The small molecule below binds the protein below.
Small molecule (SMILES): CC(=O)N[C@@H]1[C@@H](O)[C@H](O)[C@@H](CO)O[C@H]1O

Binding-site contacts:
Ligand atom C3 contacts residue ASN1043 of chain 1.C at 3.8 Å.
Ligand atom C7 contacts residue ASN1043 of chain 1.C at 3.8 Å.
Ligand atom O5 contacts residue ASN1043 of chain 1.C at 2.4 Å (h-bond).
Ligand atom C8 contacts residue ARG1042 of chain 1.C at 4.2 Å.
Ligand atom C6 contacts residue ALA675 of chain 1.C at 3.7 Å (hydrophobic).
Ligand atom C5 contacts residue ASN1043 of chain 1.C at 3.7 Å.
Ligand atom C4 contacts residue ASN1043 of chain 1.C at 4.2 Å.
Ligand atom C1 contacts residue ASN1043 of chain 1.C at 1.4 Å.
Ligand atom N2 contacts residue ASN1043 of chain 1.C at 2.9 Å (h-bond).
Ligand atom O4 contacts residue ALA675 of chain 1.C at 4.4 Å.
Ligand atom C5 contacts residue ALA675 of chain 1.C at 4.2 Å (hydrophobic).
Ligand atom C8 contacts residue GLU1041 of chain 1.C at 3.9 Å.
Ligand atom C2 contacts residue ASN1043 of chain 1.C at 2.5 Å.
Ligand atom O7 contacts residue ASN1043 of chain 1.C at 4.2 Å.

Sequence of chain 1.C:
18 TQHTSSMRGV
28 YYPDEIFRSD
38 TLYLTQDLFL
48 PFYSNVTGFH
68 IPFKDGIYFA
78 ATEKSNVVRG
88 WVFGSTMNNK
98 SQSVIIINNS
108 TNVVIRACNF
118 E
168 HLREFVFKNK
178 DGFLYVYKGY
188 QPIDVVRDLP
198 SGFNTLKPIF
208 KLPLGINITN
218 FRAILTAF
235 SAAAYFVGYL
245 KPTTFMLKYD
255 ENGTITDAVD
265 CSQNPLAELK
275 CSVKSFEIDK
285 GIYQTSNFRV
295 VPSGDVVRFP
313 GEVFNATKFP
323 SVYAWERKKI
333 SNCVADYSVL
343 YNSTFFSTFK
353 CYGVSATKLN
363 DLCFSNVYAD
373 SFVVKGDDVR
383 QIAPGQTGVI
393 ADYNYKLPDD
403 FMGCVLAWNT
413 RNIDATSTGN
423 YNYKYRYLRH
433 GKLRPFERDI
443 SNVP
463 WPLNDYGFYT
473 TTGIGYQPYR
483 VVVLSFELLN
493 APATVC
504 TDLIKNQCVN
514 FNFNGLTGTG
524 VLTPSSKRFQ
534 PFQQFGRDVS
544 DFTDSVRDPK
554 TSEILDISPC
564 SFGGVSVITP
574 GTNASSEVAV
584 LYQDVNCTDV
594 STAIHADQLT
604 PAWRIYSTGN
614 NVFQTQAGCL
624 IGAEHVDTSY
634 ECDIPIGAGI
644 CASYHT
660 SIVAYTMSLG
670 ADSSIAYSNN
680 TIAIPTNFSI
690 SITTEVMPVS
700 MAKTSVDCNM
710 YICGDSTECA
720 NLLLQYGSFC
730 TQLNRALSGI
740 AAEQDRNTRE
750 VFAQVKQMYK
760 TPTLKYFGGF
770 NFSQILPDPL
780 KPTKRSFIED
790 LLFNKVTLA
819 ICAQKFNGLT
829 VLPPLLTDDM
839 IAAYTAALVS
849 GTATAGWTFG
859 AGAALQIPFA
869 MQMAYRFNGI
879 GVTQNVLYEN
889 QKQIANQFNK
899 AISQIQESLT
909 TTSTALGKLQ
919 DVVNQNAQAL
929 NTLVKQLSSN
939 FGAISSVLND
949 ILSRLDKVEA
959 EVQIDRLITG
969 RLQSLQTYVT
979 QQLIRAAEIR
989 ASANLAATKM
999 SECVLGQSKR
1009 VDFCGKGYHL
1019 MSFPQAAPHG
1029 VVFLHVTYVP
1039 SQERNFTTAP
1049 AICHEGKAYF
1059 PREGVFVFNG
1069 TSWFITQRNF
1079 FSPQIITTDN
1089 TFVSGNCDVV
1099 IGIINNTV